Sequence of chain 1.A:
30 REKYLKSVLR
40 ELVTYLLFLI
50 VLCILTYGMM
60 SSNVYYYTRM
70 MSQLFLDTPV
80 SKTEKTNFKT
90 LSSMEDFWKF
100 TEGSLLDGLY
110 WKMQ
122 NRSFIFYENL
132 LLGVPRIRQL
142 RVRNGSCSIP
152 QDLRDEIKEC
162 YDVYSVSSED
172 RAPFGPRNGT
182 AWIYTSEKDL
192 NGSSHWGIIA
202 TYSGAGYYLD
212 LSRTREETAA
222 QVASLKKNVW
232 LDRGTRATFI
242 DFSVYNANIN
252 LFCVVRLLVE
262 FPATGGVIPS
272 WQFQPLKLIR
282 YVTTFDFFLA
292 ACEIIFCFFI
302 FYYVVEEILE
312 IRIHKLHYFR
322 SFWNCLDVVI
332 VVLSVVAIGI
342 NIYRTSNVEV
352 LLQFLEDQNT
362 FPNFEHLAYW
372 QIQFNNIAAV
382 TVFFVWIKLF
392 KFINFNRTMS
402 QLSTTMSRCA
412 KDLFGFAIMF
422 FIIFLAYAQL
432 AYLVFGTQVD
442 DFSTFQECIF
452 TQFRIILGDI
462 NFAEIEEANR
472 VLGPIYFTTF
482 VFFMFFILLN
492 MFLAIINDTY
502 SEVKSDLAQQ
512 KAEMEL

Binding-site contacts:
Ligand atom C8 contacts residue PRO177 of chain 1.A at 3.8 Å (hydrophobic).
Ligand atom C3 contacts residue ASN179 of chain 1.A at 3.9 Å.
Ligand atom O7 contacts residue ASN229 of chain 1.A at 3.5 Å (h-bond).
Ligand atom C2 contacts residue ASN179 of chain 1.A at 2.6 Å.
Ligand atom C7 contacts residue PRO177 of chain 1.A at 3.5 Å (hydrophobic).
Ligand atom O7 contacts residue PRO177 of chain 1.A at 3.4 Å.
Ligand atom O5 contacts residue ASN179 of chain 1.A at 2.3 Å (h-bond).
Ligand atom C1 contacts residue ASN179 of chain 1.A at 1.4 Å.
Ligand atom O3 contacts residue ASN229 of chain 1.A at 4.4 Å.
Ligand atom N2 contacts residue ASN179 of chain 1.A at 3.1 Å (h-bond).
Ligand atom N2 contacts residue PRO177 of chain 1.A at 4.0 Å.
Ligand atom C5 contacts residue ASN179 of chain 1.A at 3.6 Å.
Ligand atom C7 contacts residue ASN179 of chain 1.A at 4.3 Å.
Ligand atom C4 contacts residue ASN179 of chain 1.A at 4.2 Å.

This protein binds this small molecule.
Small molecule (SMILES): CC(=O)N[C@@H]1[C@@H](O)[C@H](O)[C@@H](CO)O[C@H]1O